Binding-site contacts:
Ligand atom C8 contacts residue ALA54 of chain 1.A at 3.8 Å (hydrophobic).
Ligand atom C2 contacts residue HIS228 of chain 1.A at 3.5 Å.
Ligand atom O4 contacts residue MET92 of chain 1.A at 3.9 Å.
Ligand atom O2 contacts residue HIS228 of chain 1.A at 2.7 Å (h-bond).
Ligand atom C4 contacts residue MET125 of chain 1.A at 4.0 Å (hydrophobic).
Ligand atom C13 contacts residue LEU53 of chain 1.A at 4.1 Å (hydrophobic).
Ligand atom C16 contacts residue LEU91 of chain 1.A at 4.1 Å (hydrophobic).
Ligand atom C2 contacts residue MET125 of chain 1.A at 4.1 Å (hydrophobic).
Ligand atom C8 contacts residue LEU50 of chain 1.A at 3.5 Å (hydrophobic).
Ligand atom O4 contacts residue ILE128 of chain 1.A at 3.6 Å.
Ligand atom C13 contacts residue GLU57 of chain 1.A at 3.1 Å.
Ligand atom C14 contacts residue ARG98 of chain 1.A at 4.0 Å.
Ligand atom C14 contacts residue GLU57 of chain 1.A at 3.2 Å.
Ligand atom C2 contacts residue LEU229 of chain 1.A at 3.9 Å (hydrophobic).
Ligand atom O4 contacts residue MET125 of chain 1.A at 3.7 Å.
Ligand atom O14 contacts residue LEU91 of chain 1.A at 3.8 Å.
Ligand atom O2 contacts residue MET47 of chain 1.A at 3.1 Å.
Ligand atom O6 contacts residue PHE108 of chain 1.A at 4.0 Å.
Ligand atom C15 contacts residue LEU95 of chain 1.A at 4.1 Å (hydrophobic).
Ligand atom C13 contacts residue PHE108 of chain 1.A at 4.2 Å (hydrophobic).
Ligand atom C14 contacts residue LEU91 of chain 1.A at 3.9 Å (hydrophobic).
Ligand atom C1 contacts residue LEU229 of chain 1.A at 4.0 Å (hydrophobic).
Ligand atom O14 contacts residue GLU57 of chain 1.A at 2.7 Å (salt-bridge).
Ligand atom C3 contacts residue MET125 of chain 1.A at 3.6 Å (hydrophobic).
Ligand atom C1 contacts residue MET47 of chain 1.A at 3.5 Å (hydrophobic).
Ligand atom C2 contacts residue GLY225 of chain 1.A at 3.9 Å.
Ligand atom C3 contacts residue HIS228 of chain 1.A at 3.5 Å.
Ligand atom O14 contacts residue ARG98 of chain 1.A at 3.0 Å (salt-bridge).
Ligand atom C15 contacts residue LEU91 of chain 1.A at 3.6 Å (hydrophobic).
Ligand atom C12 contacts residue PHE108 of chain 1.A at 4.2 Å (hydrophobic).
Ligand atom C12 contacts residue ALA54 of chain 1.A at 3.9 Å (hydrophobic).
Ligand atom C11 contacts residue PHE108 of chain 1.A at 4.0 Å (hydrophobic).
Ligand atom C12 contacts residue LEU50 of chain 1.A at 3.6 Å (hydrophobic).
Ligand atom C16 contacts residue PHE108 of chain 1.A at 4.2 Å (hydrophobic).
Ligand atom O2 contacts residue GLY225 of chain 1.A at 3.8 Å.
Ligand atom O9 contacts residue LEU50 of chain 1.A at 4.0 Å.
Ligand atom O2 contacts residue LEU229 of chain 1.A at 3.0 Å (h-bond).
Ligand atom O6 contacts residue MET92 of chain 1.A at 3.9 Å.
Ligand atom C2 contacts residue MET47 of chain 1.A at 3.6 Å (hydrophobic).
Ligand atom C3 contacts residue GLY225 of chain 1.A at 3.9 Å.

A protein and the small-molecule ligand that binds it are described below.
Small molecule (SMILES): O=c1c(-c2ccc(O)cc2)coc2cc(O)cc(O)c12

Sequence of chain 1.A:
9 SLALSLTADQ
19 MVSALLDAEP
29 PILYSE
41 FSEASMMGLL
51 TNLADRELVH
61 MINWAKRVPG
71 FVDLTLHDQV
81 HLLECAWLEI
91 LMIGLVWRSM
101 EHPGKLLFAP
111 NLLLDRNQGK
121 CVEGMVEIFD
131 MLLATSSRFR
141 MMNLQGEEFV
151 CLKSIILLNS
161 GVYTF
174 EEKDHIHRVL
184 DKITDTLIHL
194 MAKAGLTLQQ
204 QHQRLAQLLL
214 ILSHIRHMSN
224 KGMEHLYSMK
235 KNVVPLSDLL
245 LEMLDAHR